Sequence of chain 2.A:
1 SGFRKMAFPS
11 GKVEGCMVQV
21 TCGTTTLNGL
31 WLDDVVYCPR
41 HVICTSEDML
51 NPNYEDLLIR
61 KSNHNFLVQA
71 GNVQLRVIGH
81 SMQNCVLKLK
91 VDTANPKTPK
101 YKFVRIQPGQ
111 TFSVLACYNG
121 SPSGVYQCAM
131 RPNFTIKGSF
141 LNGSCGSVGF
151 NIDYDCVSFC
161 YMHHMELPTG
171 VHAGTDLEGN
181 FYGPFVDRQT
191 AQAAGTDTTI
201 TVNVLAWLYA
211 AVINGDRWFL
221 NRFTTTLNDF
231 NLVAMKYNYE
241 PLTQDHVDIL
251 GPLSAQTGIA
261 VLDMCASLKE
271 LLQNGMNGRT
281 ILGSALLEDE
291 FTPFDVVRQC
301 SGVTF

Binding-site contacts:
Ligand atom C22 contacts residue ARG188 of chain 2.A at 3.8 Å.
Ligand atom C12 contacts residue HIS41 of chain 2.A at 3.4 Å.
Ligand atom C18 contacts residue ASN142 of chain 2.A at 3.7 Å.
Ligand atom O2 contacts residue HIS172 of chain 2.A at 3.4 Å.
Ligand atom C14 contacts residue THR26 of chain 2.A at 3.6 Å.
Ligand atom O2 contacts residue PHE140 of chain 2.A at 3.4 Å.
Ligand atom N3 contacts residue GLU166 of chain 2.A at 3.0 Å (salt-bridge).
Ligand atom C8 contacts residue HIS164 of chain 2.A at 3.4 Å.
Ligand atom C27 contacts residue GLN192 of chain 2.A at 3.6 Å.
Ligand atom O1 contacts residue GLY143 of chain 2.A at 3.1 Å.
Ligand atom C27 contacts residue MET165 of chain 2.A at 3.3 Å (hydrophobic).
Ligand atom C15 contacts residue HIS163 of chain 2.A at 3.7 Å.
Ligand atom C26 contacts residue THR190 of chain 2.A at 3.6 Å.
Ligand atom O4 contacts residue MET165 of chain 2.A at 3.3 Å.
Ligand atom C19 contacts residue HIS163 of chain 2.A at 3.7 Å.
Ligand atom O1 contacts residue SER144 of chain 2.A at 3.5 Å (h-bond).
Ligand atom O2 contacts residue HIS163 of chain 2.A at 2.8 Å (h-bond).
Ligand atom C15 contacts residue CYS145 of chain 2.A at 3.2 Å (hydrophobic).
Ligand atom C9 contacts residue HIS164 of chain 2.A at 3.6 Å.
Ligand atom C13 contacts residue CYS145 of chain 2.A at 3.4 Å (hydrophobic).
Ligand atom O2 contacts residue GLU166 of chain 2.A at 3.3 Å.
Ligand atom O1 contacts residue LEU27 of chain 2.A at 3.7 Å.
Ligand atom C28 contacts residue GLN192 of chain 2.A at 3.6 Å.
Ligand atom N2 contacts residue HIS164 of chain 2.A at 2.9 Å (h-bond).
Ligand atom O4 contacts residue GLU166 of chain 2.A at 3.0 Å (salt-bridge).
Ligand atom C24 contacts residue GLU166 of chain 2.A at 3.5 Å.
Ligand atom N4 contacts residue GLU166 of chain 2.A at 2.9 Å (salt-bridge).
Ligand atom C27 contacts residue THR190 of chain 2.A at 3.2 Å.
Ligand atom C6 contacts residue GLN189 of chain 2.A at 3.5 Å.
Ligand atom N3 contacts residue PHE140 of chain 2.A at 3.3 Å (h-bond).
Ligand atom C12 contacts residue CYS145 of chain 2.A at 2.5 Å (hydrophobic).
Ligand atom C19 contacts residue GLU166 of chain 2.A at 3.4 Å.
Ligand atom C17 contacts residue ASN142 of chain 2.A at 3.3 Å.
Ligand atom O1 contacts residue CYS145 of chain 2.A at 3.1 Å (h-bond).
Ligand atom C11 contacts residue CYS145 of chain 2.A at 1.8 Å (hydrophobic).
Ligand atom N5 contacts residue GLU166 of chain 2.A at 3.0 Å (salt-bridge).
Ligand atom N2 contacts residue CYS145 of chain 2.A at 3.0 Å (h-bond).
Ligand atom C10 contacts residue CYS145 of chain 2.A at 2.7 Å (hydrophobic).
Ligand atom O5 contacts residue GLN189 of chain 2.A at 3.4 Å.
Ligand atom C28 contacts residue LEU167 of chain 2.A at 3.6 Å (hydrophobic).

Sequence of chain 1.A:
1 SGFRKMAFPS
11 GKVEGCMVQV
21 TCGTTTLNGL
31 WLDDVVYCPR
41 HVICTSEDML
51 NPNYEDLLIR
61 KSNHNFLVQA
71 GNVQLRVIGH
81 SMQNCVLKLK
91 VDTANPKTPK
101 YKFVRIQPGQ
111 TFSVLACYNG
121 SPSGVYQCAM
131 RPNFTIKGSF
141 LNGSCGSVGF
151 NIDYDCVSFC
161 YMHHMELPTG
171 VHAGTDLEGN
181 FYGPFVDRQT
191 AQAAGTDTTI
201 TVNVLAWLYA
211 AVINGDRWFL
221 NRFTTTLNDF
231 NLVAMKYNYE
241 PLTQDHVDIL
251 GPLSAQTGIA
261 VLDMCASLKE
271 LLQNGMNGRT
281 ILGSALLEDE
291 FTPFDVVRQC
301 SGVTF

This small molecule binds to this protein.
Small molecule (SMILES): CC(=O)C=C[C@H](C[C@@H]1CCNC1=O)NC(=O)[C@@H]1[C@@H]2[C@H](CN1C(=O)[C@@H](NC(=O)NC(C)(C)C)C(C)(C)C)C2(C)C